Sequence of chain 1.D:
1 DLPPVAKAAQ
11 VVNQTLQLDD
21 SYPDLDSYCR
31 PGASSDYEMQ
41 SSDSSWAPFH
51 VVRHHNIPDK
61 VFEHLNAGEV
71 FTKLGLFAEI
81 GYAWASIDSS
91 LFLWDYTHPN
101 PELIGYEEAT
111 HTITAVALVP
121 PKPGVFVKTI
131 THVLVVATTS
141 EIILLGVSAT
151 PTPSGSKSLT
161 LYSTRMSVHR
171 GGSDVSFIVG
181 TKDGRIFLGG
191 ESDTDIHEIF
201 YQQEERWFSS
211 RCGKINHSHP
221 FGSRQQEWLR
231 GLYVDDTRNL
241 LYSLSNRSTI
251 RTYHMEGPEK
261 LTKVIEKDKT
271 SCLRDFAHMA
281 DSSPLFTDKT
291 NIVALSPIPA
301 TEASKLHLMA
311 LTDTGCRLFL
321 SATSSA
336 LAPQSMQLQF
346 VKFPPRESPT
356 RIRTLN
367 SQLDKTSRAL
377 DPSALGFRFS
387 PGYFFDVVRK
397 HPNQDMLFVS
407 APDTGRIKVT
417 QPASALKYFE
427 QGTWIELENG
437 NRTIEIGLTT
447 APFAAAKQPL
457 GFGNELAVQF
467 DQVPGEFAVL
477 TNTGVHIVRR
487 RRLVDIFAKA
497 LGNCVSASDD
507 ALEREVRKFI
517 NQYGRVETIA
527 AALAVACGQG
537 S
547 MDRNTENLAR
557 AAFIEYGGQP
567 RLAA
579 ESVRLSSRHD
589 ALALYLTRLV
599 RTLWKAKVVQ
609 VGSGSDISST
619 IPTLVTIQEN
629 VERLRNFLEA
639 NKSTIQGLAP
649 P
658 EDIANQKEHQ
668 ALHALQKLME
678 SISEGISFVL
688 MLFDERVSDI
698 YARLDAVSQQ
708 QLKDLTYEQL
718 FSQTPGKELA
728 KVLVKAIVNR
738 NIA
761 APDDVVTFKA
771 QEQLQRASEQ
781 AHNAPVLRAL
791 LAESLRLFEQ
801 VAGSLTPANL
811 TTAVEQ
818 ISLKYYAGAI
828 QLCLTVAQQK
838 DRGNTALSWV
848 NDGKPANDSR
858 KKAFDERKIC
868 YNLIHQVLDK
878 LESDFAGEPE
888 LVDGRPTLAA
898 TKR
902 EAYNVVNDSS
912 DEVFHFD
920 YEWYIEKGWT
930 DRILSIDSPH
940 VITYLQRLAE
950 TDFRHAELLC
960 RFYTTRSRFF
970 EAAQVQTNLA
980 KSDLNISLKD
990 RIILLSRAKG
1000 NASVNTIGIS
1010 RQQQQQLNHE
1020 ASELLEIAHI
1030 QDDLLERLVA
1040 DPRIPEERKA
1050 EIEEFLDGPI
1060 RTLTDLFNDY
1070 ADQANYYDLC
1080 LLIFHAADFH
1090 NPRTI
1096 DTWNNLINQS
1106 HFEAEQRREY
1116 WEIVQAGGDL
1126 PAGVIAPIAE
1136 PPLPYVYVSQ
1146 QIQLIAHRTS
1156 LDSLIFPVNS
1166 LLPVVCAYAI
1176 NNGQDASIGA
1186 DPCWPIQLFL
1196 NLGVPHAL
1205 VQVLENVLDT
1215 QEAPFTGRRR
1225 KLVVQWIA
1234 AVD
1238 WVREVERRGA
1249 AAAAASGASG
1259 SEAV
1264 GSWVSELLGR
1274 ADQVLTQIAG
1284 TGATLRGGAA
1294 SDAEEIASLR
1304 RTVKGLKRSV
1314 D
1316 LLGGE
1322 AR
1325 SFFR

Binding-site contacts:
Ligand atom CD1 contacts residue GLN203 of chain 1.D at 3.4 Å.
Ligand atom C contacts residue GLN203 of chain 1.D at 2.3 Å.
Ligand atom O contacts residue VAL127 of chain 1.D at 2.2 Å.
Ligand atom N contacts residue GLN203 of chain 1.D at 2.9 Å (h-bond).
Ligand atom O contacts residue SER163 of chain 1.D at 3.6 Å (h-bond).
Ligand atom CA contacts residue LEU161 of chain 1.D at 3.2 Å (hydrophobic).
Ligand atom N contacts residue LEU161 of chain 1.D at 3.3 Å (h-bond).
Ligand atom O contacts residue PHE126 of chain 1.D at 2.8 Å.
Ligand atom N contacts residue VAL125 of chain 1.D at 3.5 Å (h-bond).
Ligand atom O contacts residue GLN203 of chain 1.D at 1.3 Å (h-bond).
Ligand atom CD1 contacts residue TYR162 of chain 1.D at 2.8 Å (hydrophobic).
Ligand atom CA contacts residue GLN203 of chain 1.D at 3.5 Å.
Ligand atom O contacts residue VAL127 of chain 1.D at 1.8 Å (h-bond).
Ligand atom CA contacts residue VAL125 of chain 1.D at 3.1 Å (hydrophobic).
Ligand atom O contacts residue TYR162 of chain 1.D at 3.4 Å.
Ligand atom CG contacts residue TYR162 of chain 1.D at 3.1 Å (hydrophobic).
Ligand atom N contacts residue GLY105 of chain 1.D at 3.1 Å (h-bond).
Ligand atom C contacts residue VAL127 of chain 1.D at 3.5 Å (hydrophobic).
Ligand atom CB contacts residue VAL125 of chain 1.D at 2.6 Å (hydrophobic).
Ligand atom CG contacts residue PHE126 of chain 1.D at 3.7 Å (hydrophobic).
Ligand atom CA contacts residue ILE130 of chain 1.D at 3.2 Å (hydrophobic).
Ligand atom CA contacts residue VAL127 of chain 1.D at 3.6 Å (hydrophobic).
Ligand atom CE contacts residue ARG165 of chain 1.D at 2.8 Å.
Ligand atom CB contacts residue TYR162 of chain 1.D at 2.6 Å (hydrophobic).
Ligand atom SD contacts residue ARG165 of chain 1.D at 2.3 Å (salt-bridge).
Ligand atom C contacts residue TYR162 of chain 1.D at 3.5 Å (hydrophobic).
Ligand atom CA contacts residue TYR162 of chain 1.D at 3.5 Å (hydrophobic).
Ligand atom CB contacts residue ILE130 of chain 1.D at 3.4 Å (hydrophobic).
Ligand atom C contacts residue VAL127 of chain 1.D at 3.0 Å (hydrophobic).
Ligand atom O contacts residue LEU161 of chain 1.D at 3.3 Å (h-bond).
Ligand atom O contacts residue LEU103 of chain 1.D at 3.6 Å.
Ligand atom CA contacts residue PHE126 of chain 1.D at 3.2 Å (hydrophobic).
Ligand atom CD2 contacts residue PHE126 of chain 1.D at 3.3 Å (hydrophobic).
Ligand atom O contacts residue ILE130 of chain 1.D at 3.5 Å.
Ligand atom CD contacts residue GLN203 of chain 1.D at 2.8 Å.
Ligand atom CB contacts residue GLY105 of chain 1.D at 3.2 Å.
Ligand atom CB contacts residue ILE104 of chain 1.D at 3.5 Å (hydrophobic).
Ligand atom CD2 contacts residue LEU161 of chain 1.D at 3.4 Å (hydrophobic).
Ligand atom C contacts residue ILE130 of chain 1.D at 3.7 Å (hydrophobic).
Ligand atom N contacts residue GLN203 of chain 1.D at 3.7 Å.

A protein and the small-molecule ligand that binds it are described below.
Small molecule (SMILES): CSCC[C@H](NC(=O)[C@@H]1CCCN1C(=O)[C@H](CC(C)C)NC(=O)[C@H](CC(C)C)NC(=O)[C@H](CCCCN)NC(=O)[C@H](C)NC(=O)[C@H](CCCCN)NC(=O)[C@@H](N)CCCN=C(N)N)C(=O)N[C@@H](CCC(=O)O)C(=O)N[C@@H](CCC(=O)O)C(=O)N[C@@H](C)C(=O)N[C@@H](CC(C)C)C(=O)N[C@@H](CC(C)C)C(=O)N1CCC[C@H]1C=O